Sequence of chain 1.F:
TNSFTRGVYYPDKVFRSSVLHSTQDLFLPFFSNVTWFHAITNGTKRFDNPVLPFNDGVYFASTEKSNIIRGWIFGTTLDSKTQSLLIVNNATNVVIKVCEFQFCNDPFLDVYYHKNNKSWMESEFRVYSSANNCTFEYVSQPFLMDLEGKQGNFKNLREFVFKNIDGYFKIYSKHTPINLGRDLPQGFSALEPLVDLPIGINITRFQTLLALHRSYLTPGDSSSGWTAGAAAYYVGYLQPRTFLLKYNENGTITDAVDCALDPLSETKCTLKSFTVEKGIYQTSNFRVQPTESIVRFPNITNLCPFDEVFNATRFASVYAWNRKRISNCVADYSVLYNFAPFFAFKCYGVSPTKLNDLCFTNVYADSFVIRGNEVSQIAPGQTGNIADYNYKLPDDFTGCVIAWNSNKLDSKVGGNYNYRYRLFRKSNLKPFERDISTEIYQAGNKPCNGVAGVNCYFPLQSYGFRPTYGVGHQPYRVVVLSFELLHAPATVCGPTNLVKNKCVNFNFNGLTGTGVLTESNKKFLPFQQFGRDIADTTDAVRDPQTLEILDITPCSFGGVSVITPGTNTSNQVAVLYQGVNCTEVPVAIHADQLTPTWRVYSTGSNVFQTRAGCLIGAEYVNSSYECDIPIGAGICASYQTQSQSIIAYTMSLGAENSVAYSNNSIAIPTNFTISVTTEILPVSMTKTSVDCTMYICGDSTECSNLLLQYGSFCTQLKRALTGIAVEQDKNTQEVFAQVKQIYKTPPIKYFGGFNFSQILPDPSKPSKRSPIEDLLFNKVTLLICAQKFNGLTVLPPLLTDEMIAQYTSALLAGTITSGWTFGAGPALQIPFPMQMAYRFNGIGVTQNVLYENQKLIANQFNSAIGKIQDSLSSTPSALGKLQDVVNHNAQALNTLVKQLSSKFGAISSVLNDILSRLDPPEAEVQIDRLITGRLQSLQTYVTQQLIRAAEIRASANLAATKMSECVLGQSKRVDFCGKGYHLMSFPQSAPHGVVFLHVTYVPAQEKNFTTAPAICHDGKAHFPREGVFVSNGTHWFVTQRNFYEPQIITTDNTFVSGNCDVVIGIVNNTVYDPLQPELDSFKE

A protein and the small-molecule ligand that binds it are described below.
Small molecule (SMILES): CC(=O)N[C@@H]1[C@@H](O)[C@H](O)[C@@H](CO)O[C@H]1O

Binding-site contacts:
Ligand atom O6 contacts residue ASN603 of chain 1.F at 3.7 Å.
Ligand atom C6 contacts residue ASN603 of chain 1.F at 4.5 Å.
Ligand atom C5 contacts residue ASN603 of chain 1.F at 3.7 Å.
Ligand atom O7 contacts residue ASN603 of chain 1.F at 3.9 Å.
Ligand atom C8 contacts residue THR604 of chain 1.F at 4.0 Å.
Ligand atom C1 contacts residue ASN603 of chain 1.F at 1.4 Å.
Ligand atom C2 contacts residue ASN603 of chain 1.F at 2.5 Å.
Ligand atom O5 contacts residue ASN603 of chain 1.F at 2.5 Å (h-bond).
Ligand atom C3 contacts residue ASN603 of chain 1.F at 3.8 Å.
Ligand atom C7 contacts residue ASN603 of chain 1.F at 3.2 Å.
Ligand atom C4 contacts residue ASN603 of chain 1.F at 4.1 Å.
Ligand atom O6 contacts residue THR602 of chain 1.F at 4.0 Å.
Ligand atom N2 contacts residue ASN603 of chain 1.F at 2.8 Å (h-bond).
Ligand atom C8 contacts residue ASN603 of chain 1.F at 3.7 Å.